Sequence of chain 1.A:
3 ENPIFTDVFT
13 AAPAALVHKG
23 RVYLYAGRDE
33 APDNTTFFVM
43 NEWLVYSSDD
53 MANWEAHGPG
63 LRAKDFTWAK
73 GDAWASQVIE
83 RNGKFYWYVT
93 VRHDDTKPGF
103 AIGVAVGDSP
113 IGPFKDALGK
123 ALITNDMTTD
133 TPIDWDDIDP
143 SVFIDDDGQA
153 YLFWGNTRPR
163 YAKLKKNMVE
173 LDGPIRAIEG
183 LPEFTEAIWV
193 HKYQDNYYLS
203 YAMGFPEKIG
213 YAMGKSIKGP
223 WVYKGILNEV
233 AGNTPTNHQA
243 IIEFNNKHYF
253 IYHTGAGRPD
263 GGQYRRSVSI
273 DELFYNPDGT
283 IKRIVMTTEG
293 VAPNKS

Binding-site contacts:
Ligand atom C2 contacts residue TRP137 of chain 1.A at 3.9 Å (hydrophobic).
Ligand atom O1 contacts residue TRP137 of chain 1.A at 3.6 Å.
Ligand atom C2 contacts residue GLU188 of chain 1.A at 3.8 Å.
Ligand atom O2 contacts residue THR159 of chain 1.A at 3.8 Å.
Ligand atom C1 contacts residue PHE39 of chain 1.A at 4.0 Å (hydrophobic).
Ligand atom C2 contacts residue EDO1 of chain 1.F at 3.4 Å.
Ligand atom C5 contacts residue GLU209 of chain 1.A at 3.8 Å.
Ligand atom O4 contacts residue TRP76 of chain 1.A at 4.2 Å.
Ligand atom O2 contacts residue EDO1 of chain 1.F at 2.5 Å (h-bond).
Ligand atom C4 contacts residue GLU188 of chain 1.A at 4.1 Å.
Ligand atom C1 contacts residue ASN158 of chain 1.A at 3.9 Å.
Ligand atom C4 contacts residue TRP137 of chain 1.A at 4.0 Å (hydrophobic).
Ligand atom C1 contacts residue GLU188 of chain 1.A at 3.9 Å.
Ligand atom C3 contacts residue GLU188 of chain 1.A at 3.6 Å.
Ligand atom O1 contacts residue PHE102 of chain 1.A at 4.2 Å.
Ligand atom C3 contacts residue THR238 of chain 1.A at 4.0 Å.
Ligand atom O4 contacts residue GLU188 of chain 1.A at 3.8 Å.
Ligand atom C4 contacts residue ASN158 of chain 1.A at 4.1 Å.
Ligand atom O2 contacts residue TRP137 of chain 1.A at 3.0 Å (h-bond).
Ligand atom O5 contacts residue ASN158 of chain 1.A at 3.0 Å (h-bond).
Ligand atom O3 contacts residue PHE40 of chain 1.A at 3.7 Å.
Ligand atom C5 contacts residue ASN158 of chain 1.A at 3.7 Å.
Ligand atom O3 contacts residue THR238 of chain 1.A at 3.8 Å.
Ligand atom C2 contacts residue ASN158 of chain 1.A at 3.5 Å.
Ligand atom O5 contacts residue THR187 of chain 1.A at 3.6 Å.
Ligand atom C2 contacts residue PHE40 of chain 1.A at 4.2 Å (hydrophobic).
Ligand atom C1 contacts residue EDO1 of chain 1.F at 4.2 Å.
Ligand atom O4 contacts residue ASN158 of chain 1.A at 3.2 Å (h-bond).
Ligand atom O2 contacts residue GLU188 of chain 1.A at 2.8 Å (salt-bridge).
Ligand atom O4 contacts residue TRP137 of chain 1.A at 3.4 Å.
Ligand atom O5 contacts residue TRP76 of chain 1.A at 3.9 Å.
Ligand atom C5 contacts residue GLU188 of chain 1.A at 3.5 Å.
Ligand atom C1 contacts residue TRP137 of chain 1.A at 4.0 Å (hydrophobic).
Ligand atom C2 contacts residue THR159 of chain 1.A at 3.9 Å.
Ligand atom C4 contacts residue PHE207 of chain 1.A at 3.9 Å (hydrophobic).
Ligand atom C3 contacts residue PHE39 of chain 1.A at 4.2 Å (hydrophobic).
Ligand atom C5 contacts residue THR187 of chain 1.A at 4.1 Å.
Ligand atom O2 contacts residue ASN158 of chain 1.A at 3.6 Å (h-bond).
Ligand atom O4 contacts residue PHE207 of chain 1.A at 4.0 Å.
Ligand atom C5 contacts residue PHE207 of chain 1.A at 3.6 Å (hydrophobic).

A small-molecule ligand and the protein it binds are described below.
Small molecule (SMILES): OC[C@@H]1O[C@@H](OC[C@@H]2O[C@@H](OC[C@@H]3O[C@@H](O)[C@H](O)[C@H]3O)[C@H](O)[C@H]2O)[C@H](O)[C@H]1O